Binding-site contacts:
Ligand atom C10 contacts residue PHE131 of chain 1.A at 4.1 Å (hydrophobic).
Ligand atom C24 contacts residue ILE151 of chain 1.A at 3.6 Å (hydrophobic).
Ligand atom C10 contacts residue GLU80 of chain 1.A at 3.5 Å.
Ligand atom I19 contacts residue THR74 of chain 1.A at 4.2 Å.
Ligand atom C11 contacts residue ALA77 of chain 1.A at 4.1 Å (hydrophobic).
Ligand atom C2 contacts residue PHE131 of chain 1.A at 4.0 Å (hydrophobic).
Ligand atom C4 contacts residue LEU73 of chain 1.A at 4.0 Å (hydrophobic).
Ligand atom C15 contacts residue THR74 of chain 1.A at 3.7 Å.
Ligand atom O5 contacts residue PHE131 of chain 1.A at 3.8 Å.
Ligand atom C14 contacts residue MET70 of chain 1.A at 4.1 Å (hydrophobic).
Ligand atom C11 contacts residue LEU76 of chain 1.A at 4.2 Å (hydrophobic).
Ligand atom C25 contacts residue MET148 of chain 1.A at 3.9 Å (hydrophobic).
Ligand atom C11 contacts residue LEU73 of chain 1.A at 3.6 Å (hydrophobic).
Ligand atom C24 contacts residue MET148 of chain 1.A at 3.6 Å (hydrophobic).
Ligand atom C6 contacts residue PHE131 of chain 1.A at 3.7 Å (hydrophobic).
Ligand atom C1 contacts residue MET115 of chain 1.A at 3.6 Å (hydrophobic).
Ligand atom O5 contacts residue LEU73 of chain 1.A at 3.4 Å.
Ligand atom C22 contacts residue LEU252 of chain 1.A at 3.7 Å (hydrophobic).
Ligand atom C1 contacts residue LEU118 of chain 1.A at 4.2 Å (hydrophobic).
Ligand atom C24 contacts residue HIS251 of chain 1.A at 4.0 Å.
Ligand atom C18 contacts residue ALA77 of chain 1.A at 4.0 Å (hydrophobic).
Ligand atom C14 contacts residue LEU73 of chain 1.A at 3.9 Å (hydrophobic).
Ligand atom C16 contacts residue ALA77 of chain 1.A at 3.8 Å (hydrophobic).
Ligand atom C16 contacts residue LEU252 of chain 1.A at 4.1 Å (hydrophobic).
Ligand atom C10 contacts residue LEU76 of chain 1.A at 4.0 Å (hydrophobic).
Ligand atom C11 contacts residue PHE131 of chain 1.A at 3.8 Å (hydrophobic).
Ligand atom O26 contacts residue MET148 of chain 1.A at 3.1 Å.
Ligand atom C14 contacts residue THR74 of chain 1.A at 4.0 Å.
Ligand atom C1 contacts residue LEU155 of chain 1.A at 3.9 Å (hydrophobic).
Ligand atom O12 contacts residue ARG121 of chain 1.A at 3.5 Å (salt-bridge).
Ligand atom C23 contacts residue HIS251 of chain 1.A at 3.4 Å.
Ligand atom O12 contacts residue LEU114 of chain 1.A at 3.5 Å (h-bond).
Ligand atom C9 contacts residue GLU80 of chain 1.A at 3.7 Å.
Ligand atom O26 contacts residue ILE151 of chain 1.A at 3.3 Å.
Ligand atom C23 contacts residue ILE151 of chain 1.A at 3.8 Å (hydrophobic).
Ligand atom O12 contacts residue GLU80 of chain 1.A at 3.0 Å (salt-bridge).
Ligand atom C7 contacts residue PHE131 of chain 1.A at 3.7 Å (hydrophobic).
Ligand atom C17 contacts residue ALA77 of chain 1.A at 3.6 Å (hydrophobic).
Ligand atom C22 contacts residue GLY248 of chain 1.A at 3.7 Å.
Ligand atom O26 contacts residue HIS251 of chain 1.A at 3.7 Å.

Sequence of chain 1.A:
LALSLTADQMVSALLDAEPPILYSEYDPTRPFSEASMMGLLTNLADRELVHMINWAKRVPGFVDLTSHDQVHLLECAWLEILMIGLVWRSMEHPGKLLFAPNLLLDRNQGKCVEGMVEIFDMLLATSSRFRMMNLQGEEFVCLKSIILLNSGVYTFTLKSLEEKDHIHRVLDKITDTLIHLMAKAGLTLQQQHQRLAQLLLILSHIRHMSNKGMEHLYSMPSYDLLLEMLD

This small molecule binds to this protein.
Small molecule (SMILES): CC1=C(c2cccc(O)c2)[C@H](c2ccc(I)cc2)Oc2ccc(O)cc21